A protein and the small-molecule ligand that binds it are described below.
Small molecule (SMILES): OC[C@H]1O[C@H](O[C@H]2O[C@H](CO)[C@@H](O)[C@H](O)[C@H]2O)[C@H](O)[C@@H](O)[C@@H]1O

Binding-site contacts:
Ligand atom O2 contacts residue LYS295 of chain 1.A at 2.4 Å (salt-bridge).
Ligand atom C6 contacts residue ASP277 of chain 1.A at 3.8 Å.
Ligand atom O2 contacts residue TRP193 of chain 2.B at 4.4 Å.
Ligand atom C4 contacts residue TRP193 of chain 2.B at 4.0 Å (hydrophobic).
Ligand atom O3 contacts residue LYS295 of chain 1.A at 4.1 Å.
Ligand atom C1 contacts residue ASP277 of chain 1.A at 4.0 Å.
Ligand atom O5 contacts residue ASP192 of chain 2.B at 3.2 Å.
Ligand atom C3 contacts residue LYS295 of chain 1.A at 4.3 Å.
Ligand atom O5 contacts residue LYS191 of chain 2.B at 3.6 Å.
Ligand atom C2 contacts residue TRP193 of chain 2.B at 3.8 Å (hydrophobic).
Ligand atom O6 contacts residue ASP192 of chain 2.B at 3.8 Å.
Ligand atom C6 contacts residue ARG194 of chain 2.B at 3.7 Å.
Ligand atom O1 contacts residue ASP277 of chain 1.A at 4.3 Å.
Ligand atom O5 contacts residue TRP193 of chain 2.B at 3.0 Å (h-bond).
Ligand atom C1 contacts residue LYS191 of chain 2.B at 3.4 Å.
Ligand atom C1 contacts residue TRP193 of chain 2.B at 3.7 Å (hydrophobic).
Ligand atom C4 contacts residue LYS191 of chain 2.B at 4.5 Å.
Ligand atom C2 contacts residue ASP192 of chain 2.B at 4.5 Å.
Ligand atom O6 contacts residue HIS190 of chain 2.B at 2.9 Å (h-bond).
Ligand atom C5 contacts residue ASP192 of chain 2.B at 4.1 Å.
Ligand atom O2 contacts residue LYS191 of chain 2.B at 3.8 Å.
Ligand atom O5 contacts residue HIS190 of chain 2.B at 3.9 Å.
Ligand atom C2 contacts residue ASP277 of chain 1.A at 3.7 Å.
Ligand atom C5 contacts residue ASP277 of chain 1.A at 3.8 Å.
Ligand atom C2 contacts residue LYS295 of chain 1.A at 3.8 Å.
Ligand atom O6 contacts residue ARG194 of chain 2.B at 2.9 Å (salt-bridge).
Ligand atom O6 contacts residue TRP193 of chain 2.B at 3.0 Å (h-bond).
Ligand atom C1 contacts residue ASP192 of chain 2.B at 4.0 Å.
Ligand atom O6 contacts residue ASP277 of chain 1.A at 2.9 Å (salt-bridge).
Ligand atom C5 contacts residue TRP193 of chain 2.B at 4.0 Å (hydrophobic).
Ligand atom C2 contacts residue LYS191 of chain 2.B at 3.1 Å.
Ligand atom C3 contacts residue LYS191 of chain 2.B at 4.3 Å.
Ligand atom C6 contacts residue TRP193 of chain 2.B at 3.5 Å (hydrophobic).
Ligand atom C6 contacts residue HIS190 of chain 2.B at 3.7 Å.
Ligand atom O5 contacts residue ASP277 of chain 1.A at 4.2 Å.
Ligand atom C5 contacts residue HIS190 of chain 2.B at 4.4 Å.
Ligand atom C6 contacts residue ASP192 of chain 2.B at 3.1 Å.
Ligand atom O2 contacts residue ASP277 of chain 1.A at 2.7 Å (salt-bridge).
Ligand atom C4 contacts residue ASP192 of chain 2.B at 4.5 Å.
Ligand atom O6 contacts residue LYS191 of chain 2.B at 4.1 Å.

Sequence of chain 1.A:
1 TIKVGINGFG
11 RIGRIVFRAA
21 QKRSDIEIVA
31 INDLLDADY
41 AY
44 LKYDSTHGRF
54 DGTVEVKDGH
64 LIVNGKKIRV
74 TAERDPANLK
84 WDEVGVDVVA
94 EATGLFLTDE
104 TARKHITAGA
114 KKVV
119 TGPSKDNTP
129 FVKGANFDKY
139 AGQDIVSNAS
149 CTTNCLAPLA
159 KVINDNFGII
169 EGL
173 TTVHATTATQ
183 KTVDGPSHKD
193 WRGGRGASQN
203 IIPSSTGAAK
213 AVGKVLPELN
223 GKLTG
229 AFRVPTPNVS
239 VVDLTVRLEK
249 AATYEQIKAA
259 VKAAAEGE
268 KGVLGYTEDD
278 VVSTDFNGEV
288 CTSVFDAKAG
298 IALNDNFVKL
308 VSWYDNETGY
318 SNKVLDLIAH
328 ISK

Sequence of chain 2.B:
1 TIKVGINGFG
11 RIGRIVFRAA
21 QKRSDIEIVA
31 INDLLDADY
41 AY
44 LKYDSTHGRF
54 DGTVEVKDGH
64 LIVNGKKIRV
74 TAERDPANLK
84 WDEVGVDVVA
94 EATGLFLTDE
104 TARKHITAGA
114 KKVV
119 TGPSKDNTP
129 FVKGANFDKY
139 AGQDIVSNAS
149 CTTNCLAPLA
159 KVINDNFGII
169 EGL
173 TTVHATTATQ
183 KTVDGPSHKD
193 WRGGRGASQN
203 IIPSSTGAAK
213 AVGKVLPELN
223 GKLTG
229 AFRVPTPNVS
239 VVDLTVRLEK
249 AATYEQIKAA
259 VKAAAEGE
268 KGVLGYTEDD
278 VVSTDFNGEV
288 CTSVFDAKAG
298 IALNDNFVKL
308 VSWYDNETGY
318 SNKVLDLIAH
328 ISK